The small molecule below binds the protein below.
Small molecule (SMILES): O=P(O)(O)C[C@H](O)Cn1cncn1

Binding-site contacts:
Ligand atom N1 contacts residue HIS67 of chain 2.K at 3.1 Å (h-bond).
Ligand atom C8 contacts residue GLU166 of chain 2.E at 3.7 Å.
Ligand atom O10 contacts residue ARG92 of chain 2.A at 3.0 Å (salt-bridge).
Ligand atom C8 contacts residue THR192 of chain 2.A at 3.7 Å.
Ligand atom N4 contacts residue GLU70 of chain 2.K at 3.1 Å (salt-bridge).
Ligand atom O12 contacts residue ARG114 of chain 2.A at 2.7 Å (salt-bridge).
Ligand atom C6 contacts residue GLU14 of chain 2.K at 3.6 Å.
Ligand atom O11 contacts residue ARG92 of chain 2.A at 2.7 Å (salt-bridge).
Ligand atom O13 contacts residue GLU166 of chain 2.E at 2.9 Å (salt-bridge).
Ligand atom O12 contacts residue LYS193 of chain 2.A at 2.7 Å (salt-bridge).
Ligand atom N1 contacts residue GLU166 of chain 2.E at 3.2 Å (salt-bridge).
Ligand atom C3 contacts residue GLU70 of chain 2.K at 3.3 Å.
Ligand atom C3 contacts residue MN1 of chain 2.OA at 3.2 Å.
Ligand atom O13 contacts residue GLU14 of chain 2.K at 3.0 Å (salt-bridge).
Ligand atom C7 contacts residue MN1 of chain 2.Z at 3.3 Å.
Ligand atom C5 contacts residue GLU166 of chain 2.E at 3.8 Å.
Ligand atom P9 contacts residue ARG114 of chain 2.A at 3.8 Å.
Ligand atom N4 contacts residue HIS66 of chain 2.K at 3.0 Å (h-bond).
Ligand atom C7 contacts residue GLU166 of chain 2.E at 3.0 Å.
Ligand atom N4 contacts residue HIS163 of chain 2.E at 3.3 Å (h-bond).
Ligand atom O11 contacts residue SER191 of chain 2.A at 2.6 Å (h-bond).
Ligand atom N4 contacts residue MN1 of chain 2.OA at 2.3 Å.
Ligand atom N1 contacts residue HIS162 of chain 2.E at 3.3 Å (h-bond).
Ligand atom C7 contacts residue GLU14 of chain 2.K at 3.6 Å.
Ligand atom N1 contacts residue MN1 of chain 2.Z at 2.2 Å.
Ligand atom C5 contacts residue MN1 of chain 2.OA at 3.4 Å.
Ligand atom O13 contacts residue HIS40 of chain 2.E at 3.1 Å (h-bond).
Ligand atom O13 contacts residue HIS67 of chain 2.K at 3.1 Å (h-bond).
Ligand atom C5 contacts residue HIS66 of chain 2.K at 3.2 Å.
Ligand atom C8 contacts residue GLU14 of chain 2.K at 3.7 Å.
Ligand atom C6 contacts residue MN1 of chain 2.Z at 3.7 Å.
Ligand atom C5 contacts residue HIS162 of chain 2.E at 3.3 Å.
Ligand atom O10 contacts residue ARG114 of chain 2.A at 3.0 Å (salt-bridge).
Ligand atom O10 contacts residue LYS170 of chain 2.E at 2.7 Å (salt-bridge).
Ligand atom N2 contacts residue HIS67 of chain 2.K at 3.8 Å.
Ligand atom C5 contacts residue MN1 of chain 2.Z at 3.2 Å.
Ligand atom C5 contacts residue HIS163 of chain 2.E at 3.8 Å.
Ligand atom N2 contacts residue MN1 of chain 2.Z at 3.4 Å.
Ligand atom O13 contacts residue MN1 of chain 2.Z at 2.2 Å.
Ligand atom P9 contacts residue SER191 of chain 2.A at 3.6 Å.

Sequence of chain 2.E:
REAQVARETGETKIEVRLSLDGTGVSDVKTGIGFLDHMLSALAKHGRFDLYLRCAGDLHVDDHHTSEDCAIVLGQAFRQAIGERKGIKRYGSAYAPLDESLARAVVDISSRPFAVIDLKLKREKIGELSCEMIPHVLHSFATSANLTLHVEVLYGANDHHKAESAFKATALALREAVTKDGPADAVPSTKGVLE

Sequence of chain 2.K:
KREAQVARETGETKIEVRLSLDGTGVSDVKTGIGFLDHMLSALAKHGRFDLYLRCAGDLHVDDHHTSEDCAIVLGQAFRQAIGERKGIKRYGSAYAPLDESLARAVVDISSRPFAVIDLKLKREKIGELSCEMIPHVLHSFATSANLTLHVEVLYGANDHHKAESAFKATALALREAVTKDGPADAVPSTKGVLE

Sequence of chain 2.A:
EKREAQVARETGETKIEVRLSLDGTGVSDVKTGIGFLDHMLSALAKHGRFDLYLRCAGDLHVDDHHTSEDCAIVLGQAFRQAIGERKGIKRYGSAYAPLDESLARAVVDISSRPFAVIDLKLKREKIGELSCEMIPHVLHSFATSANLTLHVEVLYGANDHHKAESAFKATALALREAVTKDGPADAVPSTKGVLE